The protein below binds the small molecule below.
Small molecule (SMILES): CCNc1cc(C(=O)N[C@@H](Cc2ccccc2)[C@H](O)CNCc2cccc(C(F)(F)F)c2)cc(N2CCCCS2(=O)=O)c1

Binding-site contacts:
Ligand atom N33 contacts residue ASP229 of chain 1.A at 2.6 Å (salt-bridge).
Ligand atom O10 contacts residue SER326 of chain 1.A at 3.1 Å (h-bond).
Ligand atom N03 contacts residue GLN74 of chain 1.A at 3.6 Å (h-bond).
Ligand atom C38 contacts residue PRO71 of chain 1.A at 3.4 Å (hydrophobic).
Ligand atom C28 contacts residue PHE109 of chain 1.A at 3.6 Å (hydrophobic).
Ligand atom O09 contacts residue THR232 of chain 1.A at 3.6 Å.
Ligand atom O31 contacts residue TYR72 of chain 1.A at 3.4 Å.
Ligand atom O20 contacts residue THR73 of chain 1.A at 3.2 Å (h-bond).
Ligand atom O09 contacts residue THR233 of chain 1.A at 3.3 Å (h-bond).
Ligand atom C32 contacts residue THR232 of chain 1.A at 3.6 Å.
Ligand atom C40 contacts residue TYR199 of chain 1.A at 3.6 Å (hydrophobic).
Ligand atom C02 contacts residue GLY231 of chain 1.A at 3.6 Å.
Ligand atom C31 contacts residue GLN74 of chain 1.A at 3.6 Å.
Ligand atom O10 contacts residue ARG236 of chain 1.A at 3.4 Å.
Ligand atom C07 contacts residue ASN234 of chain 1.A at 3.5 Å.
Ligand atom C23 contacts residue ILE119 of chain 1.A at 3.6 Å (hydrophobic).
Ligand atom C34 contacts residue GLY35 of chain 1.A at 3.5 Å.
Ligand atom O20 contacts residue TYR72 of chain 1.A at 3.5 Å.
Ligand atom C34 contacts residue ASP229 of chain 1.A at 3.3 Å.
Ligand atom O31 contacts residue GLY35 of chain 1.A at 3.5 Å (h-bond).
Ligand atom C26 contacts residue LEU31 of chain 1.A at 3.5 Å (hydrophobic).
Ligand atom C16 contacts residue GLY231 of chain 1.A at 3.3 Å.
Ligand atom C25 contacts residue GLY231 of chain 1.A at 3.6 Å.
Ligand atom C23 contacts residue ASP33 of chain 1.A at 3.4 Å.
Ligand atom N21 contacts residue GLY231 of chain 1.A at 2.8 Å (h-bond).
Ligand atom O20 contacts residue GLN74 of chain 1.A at 3.0 Å (h-bond).
Ligand atom O31 contacts residue SER36 of chain 1.A at 3.6 Å.
Ligand atom N33 contacts residue GLY35 of chain 1.A at 3.0 Å (h-bond).
Ligand atom N03 contacts residue THR233 of chain 1.A at 3.2 Å (h-bond).
Ligand atom F43 contacts residue SER36 of chain 1.A at 3.1 Å.
Ligand atom O10 contacts residue ASN234 of chain 1.A at 3.4 Å (h-bond).
Ligand atom O31 contacts residue ASP33 of chain 1.A at 2.5 Å (salt-bridge).
Ligand atom O09 contacts residue ASN234 of chain 1.A at 3.0 Å (h-bond).
Ligand atom C29 contacts residue GLN74 of chain 1.A at 3.2 Å.
Ligand atom C28 contacts residue GLN74 of chain 1.A at 3.1 Å.
Ligand atom C32 contacts residue ASP229 of chain 1.A at 3.3 Å.
Ligand atom C36 contacts residue THR73 of chain 1.A at 3.4 Å.
Ligand atom C30 contacts residue ASP33 of chain 1.A at 3.4 Å.
Ligand atom F43 contacts residue TYR72 of chain 1.A at 3.4 Å.
Ligand atom C40 contacts residue GLY35 of chain 1.A at 3.1 Å.

Sequence of chain 1.A:
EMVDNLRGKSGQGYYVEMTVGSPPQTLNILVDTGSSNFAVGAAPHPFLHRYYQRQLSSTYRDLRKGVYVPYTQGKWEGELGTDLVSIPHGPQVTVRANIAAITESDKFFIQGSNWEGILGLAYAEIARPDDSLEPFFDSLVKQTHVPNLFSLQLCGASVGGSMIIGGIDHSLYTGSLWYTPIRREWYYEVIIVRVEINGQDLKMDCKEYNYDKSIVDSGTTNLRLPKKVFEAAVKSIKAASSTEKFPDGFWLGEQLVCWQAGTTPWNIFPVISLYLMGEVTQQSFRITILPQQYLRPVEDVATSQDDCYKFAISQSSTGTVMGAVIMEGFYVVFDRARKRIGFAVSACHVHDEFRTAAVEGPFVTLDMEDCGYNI